Binding-site contacts:
Ligand atom CD1 contacts residue LEU637 of chain 39.T at 3.7 Å (hydrophobic).
Ligand atom CD1 contacts residue ASN634 of chain 39.T at 3.6 Å.
Ligand atom CA contacts residue GLU911 of chain 39.T at 3.8 Å.
Ligand atom CZ contacts residue ASN634 of chain 39.T at 3.8 Å.
Ligand atom CB contacts residue GLY42 of chain 39.U at 3.5 Å.
Ligand atom ND2 contacts residue ARG666 of chain 39.T at 3.4 Å (salt-bridge).
Ligand atom CG2 contacts residue LEU637 of chain 39.T at 3.8 Å (hydrophobic).
Ligand atom N contacts residue GLY42 of chain 39.U at 3.2 Å (h-bond).
Ligand atom CA contacts residue PHE45 of chain 39.U at 3.6 Å (hydrophobic).
Ligand atom C contacts residue GLY42 of chain 39.U at 3.5 Å.
Ligand atom OD2 contacts residue SER871 of chain 39.T at 3.2 Å (h-bond).
Ligand atom O contacts residue TYR636 of chain 39.T at 3.5 Å (h-bond).
Ligand atom O contacts residue GLY42 of chain 39.U at 2.9 Å (h-bond).
Ligand atom O contacts residue ASN47 of chain 39.U at 3.3 Å (h-bond).
Ligand atom O contacts residue ARG666 of chain 39.T at 3.1 Å (salt-bridge).
Ligand atom CB contacts residue PHE45 of chain 39.U at 3.3 Å (hydrophobic).
Ligand atom CD1 contacts residue SER21 of chain 39.U at 3.6 Å.
Ligand atom OD2 contacts residue PRO864 of chain 39.T at 3.7 Å.
Ligand atom CB contacts residue GLY42 of chain 39.U at 3.7 Å.
Ligand atom CZ contacts residue PHE633 of chain 39.T at 3.7 Å (hydrophobic).
Ligand atom C contacts residue GLU911 of chain 39.T at 3.3 Å.
Ligand atom N contacts residue ARG46 of chain 39.U at 3.5 Å (salt-bridge).
Ligand atom CG1 contacts residue GLU911 of chain 39.T at 3.7 Å.
Ligand atom OD1 contacts residue ALA762 of chain 39.T at 3.5 Å.
Ligand atom N contacts residue SER871 of chain 39.T at 3.5 Å (h-bond).
Ligand atom O contacts residue GLU911 of chain 39.T at 3.1 Å (salt-bridge).
Ligand atom N contacts residue TYR636 of chain 39.T at 3.8 Å.
Ligand atom OD1 contacts residue ARG862 of chain 39.T at 3.1 Å.
Ligand atom O contacts residue ARG46 of chain 39.U at 3.5 Å (salt-bridge).
Ligand atom CG2 contacts residue TYR636 of chain 39.T at 3.4 Å (hydrophobic).
Ligand atom CE1 contacts residue ASN634 of chain 39.T at 3.4 Å.
Ligand atom CD1 contacts residue ALA20 of chain 39.U at 3.7 Å (hydrophobic).
Ligand atom CA contacts residue TYR636 of chain 39.T at 3.7 Å (hydrophobic).
Ligand atom CA contacts residue ASN47 of chain 39.U at 3.8 Å.
Ligand atom N contacts residue PHE45 of chain 39.U at 3.4 Å (h-bond).
Ligand atom CD1 contacts residue ARG33 of chain 39.U at 3.8 Å.
Ligand atom O contacts residue TYR636 of chain 39.T at 3.1 Å (h-bond).
Ligand atom CA contacts residue GLY42 of chain 39.U at 3.6 Å.
Ligand atom OD1 contacts residue ALA874 of chain 39.T at 3.7 Å.
Ligand atom N contacts residue ASN47 of chain 39.U at 3.8 Å.

Sequence of chain 39.U:
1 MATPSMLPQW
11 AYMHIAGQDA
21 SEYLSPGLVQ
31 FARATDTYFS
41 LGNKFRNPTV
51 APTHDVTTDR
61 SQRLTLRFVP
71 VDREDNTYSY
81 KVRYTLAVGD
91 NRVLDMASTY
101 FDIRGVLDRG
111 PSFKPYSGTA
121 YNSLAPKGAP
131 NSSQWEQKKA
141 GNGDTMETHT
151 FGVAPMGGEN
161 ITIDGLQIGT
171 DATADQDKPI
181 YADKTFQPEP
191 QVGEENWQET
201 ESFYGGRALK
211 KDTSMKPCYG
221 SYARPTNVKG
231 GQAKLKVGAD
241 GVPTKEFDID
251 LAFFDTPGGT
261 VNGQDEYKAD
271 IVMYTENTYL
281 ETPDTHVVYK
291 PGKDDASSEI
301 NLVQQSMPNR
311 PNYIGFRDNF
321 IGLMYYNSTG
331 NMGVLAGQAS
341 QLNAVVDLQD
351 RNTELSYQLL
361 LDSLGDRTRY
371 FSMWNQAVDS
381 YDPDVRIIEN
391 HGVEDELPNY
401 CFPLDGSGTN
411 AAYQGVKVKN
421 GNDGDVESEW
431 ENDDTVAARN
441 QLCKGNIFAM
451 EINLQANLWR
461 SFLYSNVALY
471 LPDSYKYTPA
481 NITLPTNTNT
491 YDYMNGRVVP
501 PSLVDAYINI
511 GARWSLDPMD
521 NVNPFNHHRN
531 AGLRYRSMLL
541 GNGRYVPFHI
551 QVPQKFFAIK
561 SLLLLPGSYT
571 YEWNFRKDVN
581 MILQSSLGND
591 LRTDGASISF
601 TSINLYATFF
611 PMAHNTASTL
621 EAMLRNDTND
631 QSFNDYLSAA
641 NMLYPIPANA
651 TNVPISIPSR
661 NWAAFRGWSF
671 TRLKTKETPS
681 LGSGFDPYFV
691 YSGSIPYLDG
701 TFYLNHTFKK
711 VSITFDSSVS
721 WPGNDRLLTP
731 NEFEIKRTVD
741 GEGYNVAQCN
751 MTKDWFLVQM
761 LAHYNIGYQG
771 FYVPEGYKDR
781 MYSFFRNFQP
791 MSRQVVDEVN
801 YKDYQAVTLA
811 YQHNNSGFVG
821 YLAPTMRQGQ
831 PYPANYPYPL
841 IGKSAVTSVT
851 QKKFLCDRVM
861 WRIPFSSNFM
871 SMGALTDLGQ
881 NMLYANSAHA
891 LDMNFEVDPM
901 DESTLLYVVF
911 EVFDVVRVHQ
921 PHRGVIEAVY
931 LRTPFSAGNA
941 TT

Sequence of chain 39.T:
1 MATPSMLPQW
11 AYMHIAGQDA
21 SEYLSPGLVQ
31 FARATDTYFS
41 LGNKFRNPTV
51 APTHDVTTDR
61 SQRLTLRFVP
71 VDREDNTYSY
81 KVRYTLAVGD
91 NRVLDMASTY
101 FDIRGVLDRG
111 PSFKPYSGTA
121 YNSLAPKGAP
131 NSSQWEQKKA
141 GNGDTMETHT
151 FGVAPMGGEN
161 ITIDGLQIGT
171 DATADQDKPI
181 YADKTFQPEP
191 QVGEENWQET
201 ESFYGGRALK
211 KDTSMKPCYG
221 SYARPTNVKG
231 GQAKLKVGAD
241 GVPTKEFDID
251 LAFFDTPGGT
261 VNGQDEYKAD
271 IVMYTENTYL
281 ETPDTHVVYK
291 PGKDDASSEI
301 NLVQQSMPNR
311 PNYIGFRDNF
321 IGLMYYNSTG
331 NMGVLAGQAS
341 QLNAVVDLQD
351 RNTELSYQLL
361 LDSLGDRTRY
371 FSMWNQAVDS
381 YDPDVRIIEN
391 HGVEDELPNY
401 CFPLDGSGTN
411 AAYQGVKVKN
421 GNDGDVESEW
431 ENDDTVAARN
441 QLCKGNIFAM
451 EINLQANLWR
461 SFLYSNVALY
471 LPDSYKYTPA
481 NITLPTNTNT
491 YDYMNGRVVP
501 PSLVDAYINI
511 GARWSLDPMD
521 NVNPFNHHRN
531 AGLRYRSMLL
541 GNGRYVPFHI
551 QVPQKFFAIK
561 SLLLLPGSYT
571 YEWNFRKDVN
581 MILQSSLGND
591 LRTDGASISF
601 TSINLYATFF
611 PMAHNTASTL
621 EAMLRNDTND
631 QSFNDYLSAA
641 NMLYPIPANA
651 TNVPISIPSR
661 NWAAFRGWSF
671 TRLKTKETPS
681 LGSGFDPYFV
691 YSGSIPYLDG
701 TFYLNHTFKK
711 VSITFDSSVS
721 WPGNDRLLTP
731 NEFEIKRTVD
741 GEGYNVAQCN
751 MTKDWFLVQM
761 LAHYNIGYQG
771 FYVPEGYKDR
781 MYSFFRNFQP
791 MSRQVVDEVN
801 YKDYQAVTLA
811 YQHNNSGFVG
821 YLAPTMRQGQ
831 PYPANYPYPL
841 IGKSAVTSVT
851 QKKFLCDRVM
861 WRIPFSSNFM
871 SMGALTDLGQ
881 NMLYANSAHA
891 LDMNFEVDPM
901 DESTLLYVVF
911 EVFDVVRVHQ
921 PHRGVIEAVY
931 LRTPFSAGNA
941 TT

The small molecule below binds the protein below.
Small molecule (SMILES): CC[C@H](C)[C@H](NC(=O)[C@@H](N)CC(=O)O)C(=O)N[C@@H](CC(N)=O)C(=O)N[C@@H](Cc1ccccc1)C(=O)N[C@@H](CO)C(=O)N[C@@H](CO)C(=O)N[C@H](C=O)CC(C)C